Sequence of chain 2.A:
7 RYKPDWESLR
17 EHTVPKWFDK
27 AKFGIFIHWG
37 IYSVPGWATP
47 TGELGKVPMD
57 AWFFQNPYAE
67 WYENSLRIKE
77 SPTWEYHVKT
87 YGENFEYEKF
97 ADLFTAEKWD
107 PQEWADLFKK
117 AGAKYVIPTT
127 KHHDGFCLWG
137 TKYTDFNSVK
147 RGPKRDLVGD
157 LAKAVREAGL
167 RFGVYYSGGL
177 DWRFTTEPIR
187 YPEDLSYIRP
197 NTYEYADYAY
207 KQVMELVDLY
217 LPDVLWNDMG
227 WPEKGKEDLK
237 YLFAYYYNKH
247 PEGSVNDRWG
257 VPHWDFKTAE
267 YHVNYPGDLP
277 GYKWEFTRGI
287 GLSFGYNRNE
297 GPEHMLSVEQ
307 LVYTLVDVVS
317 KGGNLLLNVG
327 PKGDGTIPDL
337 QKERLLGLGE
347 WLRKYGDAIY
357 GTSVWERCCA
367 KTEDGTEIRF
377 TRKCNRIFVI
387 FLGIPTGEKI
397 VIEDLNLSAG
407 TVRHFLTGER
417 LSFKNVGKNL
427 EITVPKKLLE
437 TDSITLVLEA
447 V

Binding-site contacts:
Ligand atom CAP contacts residue ARG254 of chain 2.A at 3.2 Å.
Ligand atom OAN contacts residue ARG254 of chain 2.A at 3.4 Å.
Ligand atom NAM contacts residue ARG254 of chain 2.A at 3.5 Å (salt-bridge).
Ligand atom CAH contacts residue GLU266 of chain 2.A at 3.5 Å.
Ligand atom CAJ contacts residue GLU266 of chain 2.A at 3.3 Å.
Ligand atom CAU contacts residue HIS34 of chain 2.A at 3.3 Å.
Ligand atom OAC contacts residue TYR171 of chain 2.A at 3.3 Å (h-bond).
Ligand atom NAL contacts residue GLU266 of chain 2.A at 3.1 Å (salt-bridge).
Ligand atom CAT contacts residue GLU266 of chain 2.A at 3.3 Å.
Ligand atom CAR contacts residue ARG254 of chain 2.A at 3.3 Å.
Ligand atom OAE contacts residue HIS128 of chain 2.A at 2.9 Å.
Ligand atom CAK contacts residue ASP224 of chain 2.A at 3.1 Å.
Ligand atom CAW contacts residue GLU66 of chain 2.A at 3.3 Å.
Ligand atom CAO contacts residue ASP224 of chain 2.A at 3.4 Å.
Ligand atom CAS contacts residue GLU266 of chain 2.A at 3.4 Å.
Ligand atom NAM contacts residue ASP224 of chain 2.A at 2.6 Å (salt-bridge).
Ligand atom OAB contacts residue ASP224 of chain 2.A at 3.1 Å (salt-bridge).
Ligand atom CAG contacts residue ASN270 of chain 2.A at 2.9 Å.
Ligand atom CAF contacts residue VAL269 of chain 2.A at 3.6 Å (hydrophobic).
Ligand atom CAV contacts residue ASP224 of chain 2.A at 3.3 Å.
Ligand atom CAJ contacts residue ARG254 of chain 2.A at 3.6 Å.
Ligand atom NAL contacts residue ASP224 of chain 2.A at 3.5 Å (salt-bridge).
Ligand atom NAM contacts residue GLU266 of chain 2.A at 3.0 Å (salt-bridge).
Ligand atom CAQ contacts residue ARG254 of chain 2.A at 3.3 Å.
Ligand atom CAF contacts residue THR264 of chain 2.A at 3.5 Å.
Ligand atom CAH contacts residue ARG254 of chain 2.A at 3.5 Å.
Ligand atom OAE contacts residue TRP67 of chain 2.A at 3.2 Å (h-bond).
Ligand atom CAG contacts residue THR264 of chain 2.A at 3.2 Å.
Ligand atom CAF contacts residue ASN270 of chain 2.A at 2.9 Å.
Ligand atom CAV contacts residue HIS129 of chain 2.A at 3.3 Å.
Ligand atom CAT contacts residue ASP224 of chain 2.A at 3.1 Å.
Ligand atom NAL contacts residue ARG254 of chain 2.A at 3.2 Å (salt-bridge).
Ligand atom OAB contacts residue MET225 of chain 2.A at 3.5 Å (h-bond).
Ligand atom OAD contacts residue TRP67 of chain 2.A at 2.9 Å (h-bond).
Ligand atom OAD contacts residue HIS129 of chain 2.A at 2.7 Å (h-bond).
Ligand atom OAC contacts residue HIS128 of chain 2.A at 2.9 Å (h-bond).
Ligand atom CAO contacts residue ARG254 of chain 2.A at 3.2 Å.
Ligand atom OAC contacts residue HIS34 of chain 2.A at 2.7 Å (h-bond).
Ligand atom OAE contacts residue GLU66 of chain 2.A at 2.7 Å (salt-bridge).
Ligand atom OAC contacts residue ASP224 of chain 2.A at 3.2 Å (salt-bridge).

This protein binds this small molecule.
Small molecule (SMILES): C[C@@H]1N[C@H](CNC(=O)c2cc3ccccc3o2)[C@@H](O)[C@H](O)[C@@H]1O